Sequence of chain 1.B:
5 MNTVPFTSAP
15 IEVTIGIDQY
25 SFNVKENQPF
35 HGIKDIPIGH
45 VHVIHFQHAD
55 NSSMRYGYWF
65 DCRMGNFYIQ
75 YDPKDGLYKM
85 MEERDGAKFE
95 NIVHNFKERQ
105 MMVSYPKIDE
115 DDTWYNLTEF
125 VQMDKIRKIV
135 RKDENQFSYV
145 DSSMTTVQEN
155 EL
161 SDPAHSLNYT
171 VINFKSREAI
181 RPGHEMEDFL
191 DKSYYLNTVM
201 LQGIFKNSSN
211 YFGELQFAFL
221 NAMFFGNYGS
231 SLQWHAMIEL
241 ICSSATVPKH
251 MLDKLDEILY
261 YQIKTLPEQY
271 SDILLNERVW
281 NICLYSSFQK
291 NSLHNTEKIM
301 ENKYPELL

Binding-site contacts:
Ligand atom BR contacts residue PRO110 of chain 1.B at 4.0 Å.
Ligand atom BR contacts residue ILE21 of chain 1.B at 3.9 Å.
Ligand atom BR contacts residue PHE26 of chain 1.B at 4.2 Å.
Ligand atom O contacts residue PRO110 of chain 1.B at 3.9 Å.
Ligand atom C7 contacts residue PHE26 of chain 1.B at 3.7 Å (hydrophobic).
Ligand atom BR contacts residue SER108 of chain 1.B at 3.8 Å.
Ligand atom C5 contacts residue VAL107 of chain 1.B at 4.4 Å (hydrophobic).
Ligand atom C8 contacts residue PRO110 of chain 1.B at 4.3 Å (hydrophobic).
Ligand atom C2 contacts residue SER25 of chain 1.B at 3.9 Å.
Ligand atom BR contacts residue VAL107 of chain 1.B at 4.2 Å.
Ligand atom N contacts residue TYR24 of chain 1.B at 4.4 Å.
Ligand atom N contacts residue PRO110 of chain 1.B at 4.2 Å.
Ligand atom C5 contacts residue PHE26 of chain 1.B at 3.6 Å (hydrophobic).
Ligand atom C8 contacts residue PHE26 of chain 1.B at 4.3 Å (hydrophobic).
Ligand atom C7 contacts residue SER108 of chain 1.B at 4.5 Å.
Ligand atom C1 contacts residue PRO110 of chain 1.B at 4.3 Å (hydrophobic).
Ligand atom BR contacts residue TYR109 of chain 1.B at 4.2 Å.
Ligand atom C3 contacts residue SER25 of chain 1.B at 4.0 Å.
Ligand atom C6 contacts residue PHE26 of chain 1.B at 3.5 Å (hydrophobic).
Ligand atom O contacts residue TYR24 of chain 1.B at 4.0 Å.
Ligand atom C3 contacts residue PHE26 of chain 1.B at 4.4 Å (hydrophobic).
Ligand atom C4 contacts residue SER25 of chain 1.B at 4.3 Å.
Ligand atom C6 contacts residue VAL107 of chain 1.B at 3.7 Å (hydrophobic).
Ligand atom C8 contacts residue SER25 of chain 1.B at 4.5 Å.
Ligand atom C4 contacts residue PHE26 of chain 1.B at 3.8 Å (hydrophobic).
Ligand atom C1 contacts residue TYR24 of chain 1.B at 3.8 Å (hydrophobic).
Ligand atom BR contacts residue ILE37 of chain 1.B at 4.3 Å.
Ligand atom C contacts residue TYR24 of chain 1.B at 3.6 Å (hydrophobic).
Ligand atom C8 contacts residue TYR24 of chain 1.B at 4.0 Å (hydrophobic).

The small molecule below binds the protein below.
Small molecule (SMILES): CC(=O)NCc1cccc(Br)c1